Sequence of chain 2.A:
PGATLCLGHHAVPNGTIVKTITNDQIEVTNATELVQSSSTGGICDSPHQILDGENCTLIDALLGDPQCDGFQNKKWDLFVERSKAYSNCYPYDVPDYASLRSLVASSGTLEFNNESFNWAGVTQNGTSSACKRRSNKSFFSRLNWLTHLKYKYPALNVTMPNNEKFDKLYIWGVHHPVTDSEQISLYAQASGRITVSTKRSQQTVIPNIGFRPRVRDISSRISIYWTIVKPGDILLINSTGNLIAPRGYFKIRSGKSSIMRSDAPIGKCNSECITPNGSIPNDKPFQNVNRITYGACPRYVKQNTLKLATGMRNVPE

A small-molecule ligand and the protein it binds are described below.
Small molecule (SMILES): CC(=O)N[C@@H]1[C@@H](O)[C@H](O)[C@@H](CO)O[C@H]1O

Binding-site contacts:
Ligand atom C2 contacts residue ASN127 of chain 2.A at 2.5 Å.
Ligand atom O7 contacts residue ASN127 of chain 2.A at 3.1 Å (h-bond).
Ligand atom N2 contacts residue GLN126 of chain 2.A at 4.4 Å.
Ligand atom C8 contacts residue GLN126 of chain 2.A at 3.9 Å.
Ligand atom C3 contacts residue ASN127 of chain 2.A at 3.8 Å.
Ligand atom O5 contacts residue ASN127 of chain 2.A at 2.2 Å (h-bond).
Ligand atom O7 contacts residue GLN126 of chain 2.A at 4.4 Å.
Ligand atom C7 contacts residue GLN126 of chain 2.A at 4.1 Å.
Ligand atom C5 contacts residue ASN127 of chain 2.A at 3.6 Å.
Ligand atom N2 contacts residue ASN127 of chain 2.A at 3.1 Å (h-bond).
Ligand atom C1 contacts residue ASN127 of chain 2.A at 1.4 Å.
Ligand atom C4 contacts residue ASN127 of chain 2.A at 4.2 Å.
Ligand atom C7 contacts residue ASN127 of chain 2.A at 3.4 Å.